This protein binds this small molecule.
Small molecule (SMILES): CCCCCCCCCC(=O)N(CCO)C[C@@H](O)[C@@H](O)[C@@H](O)[C@@H](O)CO

Sequence of chain 1.B:
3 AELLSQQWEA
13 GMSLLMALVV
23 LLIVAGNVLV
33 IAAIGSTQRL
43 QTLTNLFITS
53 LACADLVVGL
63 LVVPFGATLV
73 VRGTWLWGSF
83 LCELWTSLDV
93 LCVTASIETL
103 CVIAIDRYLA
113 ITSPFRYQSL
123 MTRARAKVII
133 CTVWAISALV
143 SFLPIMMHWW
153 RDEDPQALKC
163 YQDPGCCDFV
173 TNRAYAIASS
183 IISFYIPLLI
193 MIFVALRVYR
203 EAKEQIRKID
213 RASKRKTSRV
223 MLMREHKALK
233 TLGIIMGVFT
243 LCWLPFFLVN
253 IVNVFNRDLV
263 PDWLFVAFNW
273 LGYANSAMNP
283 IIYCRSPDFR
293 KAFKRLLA

Binding-site contacts:
Ligand atom C36 contacts residue LYS205 of chain 1.B at 4.4 Å.
Ligand atom C18 contacts residue LEU231 of chain 1.B at 4.0 Å (hydrophobic).
Ligand atom N33 contacts residue HIS228 of chain 1.B at 4.3 Å.
Ligand atom C1 contacts residue ALA197 of chain 1.B at 3.9 Å (hydrophobic).
Ligand atom C30 contacts residue HIS228 of chain 1.B at 4.1 Å.
Ligand atom C24 contacts residue HIS228 of chain 1.B at 3.8 Å.
Ligand atom C24 contacts residue ALA204 of chain 1.B at 4.5 Å (hydrophobic).
Ligand atom C1 contacts residue VAL200 of chain 1.B at 3.9 Å (hydrophobic).
Ligand atom C0 contacts residue VAL200 of chain 1.B at 4.4 Å (hydrophobic).
Ligand atom C15 contacts residue TYR201 of chain 1.B at 4.3 Å (hydrophobic).
Ligand atom O63 contacts residue HIS228 of chain 1.B at 3.1 Å (h-bond).
Ligand atom C9 contacts residue LEU231 of chain 1.B at 3.9 Å (hydrophobic).
Ligand atom O63 contacts residue ILE208 of chain 1.B at 3.6 Å.
Ligand atom C0 contacts residue MET238 of chain 1.B at 3.7 Å (hydrophobic).
Ligand atom C9 contacts residue ALA197 of chain 1.B at 4.3 Å (hydrophobic).
Ligand atom C18 contacts residue TYR201 of chain 1.B at 4.2 Å (hydrophobic).
Ligand atom O34 contacts residue TYR201 of chain 1.B at 3.8 Å.
Ligand atom C60 contacts residue HIS228 of chain 1.B at 4.3 Å.
Ligand atom C30 contacts residue TYR201 of chain 1.B at 4.5 Å (hydrophobic).
Ligand atom O34 contacts residue HIS228 of chain 1.B at 4.4 Å.
Ligand atom O34 contacts residue ALA204 of chain 1.B at 4.1 Å.
Ligand atom C15 contacts residue LEU231 of chain 1.B at 4.1 Å (hydrophobic).
Ligand atom C18 contacts residue LYS232 of chain 1.B at 4.4 Å.
Ligand atom C12 contacts residue TYR201 of chain 1.B at 4.3 Å (hydrophobic).
Ligand atom C27 contacts residue HIS228 of chain 1.B at 4.0 Å.
Ligand atom C21 contacts residue TYR201 of chain 1.B at 3.9 Å (hydrophobic).
Ligand atom C9 contacts residue GLY235 of chain 1.B at 3.7 Å.
Ligand atom C12 contacts residue ALA197 of chain 1.B at 3.7 Å (hydrophobic).
Ligand atom C0 contacts residue LEU234 of chain 1.B at 4.4 Å (hydrophobic).
Ligand atom C24 contacts residue LEU231 of chain 1.B at 4.4 Å (hydrophobic).